Sequence of chain 1.B:
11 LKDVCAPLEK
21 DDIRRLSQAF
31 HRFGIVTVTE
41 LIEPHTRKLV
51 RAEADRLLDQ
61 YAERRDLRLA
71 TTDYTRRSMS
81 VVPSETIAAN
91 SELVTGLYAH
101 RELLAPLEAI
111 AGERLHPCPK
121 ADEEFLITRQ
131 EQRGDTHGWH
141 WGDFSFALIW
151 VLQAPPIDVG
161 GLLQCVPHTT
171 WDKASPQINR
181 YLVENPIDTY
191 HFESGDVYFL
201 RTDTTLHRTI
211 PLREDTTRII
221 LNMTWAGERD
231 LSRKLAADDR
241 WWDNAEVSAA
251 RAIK

This small molecule binds to this protein.
Small molecule (SMILES): N[C@@H](CCCC[NH3+])C(=O)O

Binding-site contacts:
Ligand atom O contacts residue TRP241 of chain 1.B at 3.2 Å.
Ligand atom OXT contacts residue LEU69 of chain 1.B at 3.8 Å.
Ligand atom CD contacts residue GLU123 of chain 1.B at 3.4 Å.
Ligand atom C contacts residue TRP241 of chain 1.B at 3.4 Å (hydrophobic).
Ligand atom OXT contacts residue TRP141 of chain 1.B at 4.2 Å.
Ligand atom CA contacts residue HIS137 of chain 1.B at 4.3 Å.
Ligand atom CD contacts residue LEU126 of chain 1.B at 3.9 Å (hydrophobic).
Ligand atom CG contacts residue TRP242 of chain 1.B at 4.3 Å (hydrophobic).
Ligand atom CD contacts residue TRP242 of chain 1.B at 3.8 Å (hydrophobic).
Ligand atom O contacts residue HIS137 of chain 1.B at 2.6 Å (h-bond).
Ligand atom NZ contacts residue ASN222 of chain 1.B at 3.4 Å (h-bond).
Ligand atom CG contacts residue GLU123 of chain 1.B at 3.5 Å.
Ligand atom CA contacts residue TRP241 of chain 1.B at 4.3 Å (hydrophobic).
Ligand atom C contacts residue HIS137 of chain 1.B at 3.7 Å.
Ligand atom OXT contacts residue TRP241 of chain 1.B at 3.4 Å (h-bond).
Ligand atom OXT contacts residue HIS140 of chain 1.B at 3.5 Å.
Ligand atom N contacts residue TRP141 of chain 1.B at 2.9 Å (h-bond).
Ligand atom O contacts residue ARG77 of chain 1.B at 2.8 Å (salt-bridge).
Ligand atom C contacts residue TRP141 of chain 1.B at 4.3 Å (hydrophobic).
Ligand atom CE contacts residue ASN222 of chain 1.B at 3.5 Å.
Ligand atom N contacts residue TRP171 of chain 1.B at 4.0 Å.
Ligand atom C contacts residue HIS140 of chain 1.B at 3.5 Å.
Ligand atom N contacts residue GLY142 of chain 1.B at 4.2 Å.
Ligand atom NZ contacts residue GLU123 of chain 1.B at 2.8 Å (salt-bridge).
Ligand atom NZ contacts residue THR224 of chain 1.B at 3.0 Å (h-bond).
Ligand atom CE contacts residue LEU126 of chain 1.B at 3.8 Å (hydrophobic).
Ligand atom CA contacts residue TRP141 of chain 1.B at 3.7 Å (hydrophobic).
Ligand atom CE contacts residue THR224 of chain 1.B at 4.3 Å.
Ligand atom CB contacts residue TRP242 of chain 1.B at 3.6 Å (hydrophobic).
Ligand atom N contacts residue TRP242 of chain 1.B at 4.4 Å.
Ligand atom CB contacts residue TRP241 of chain 1.B at 4.1 Å (hydrophobic).
Ligand atom CE contacts residue GLU123 of chain 1.B at 3.6 Å.
Ligand atom CG contacts residue AKG1 of chain 1.L at 4.1 Å.
Ligand atom OXT contacts residue ARG77 of chain 1.B at 2.9 Å (salt-bridge).
Ligand atom CA contacts residue TRP242 of chain 1.B at 4.5 Å (hydrophobic).
Ligand atom CE contacts residue AKG1 of chain 1.L at 4.4 Å.
Ligand atom N contacts residue HIS140 of chain 1.B at 4.0 Å.
Ligand atom O contacts residue HIS140 of chain 1.B at 3.6 Å.
Ligand atom C contacts residue ARG77 of chain 1.B at 3.6 Å.
Ligand atom CA contacts residue HIS140 of chain 1.B at 3.5 Å.